A protein and the small-molecule ligand that binds it are described below.
Small molecule (SMILES): OC[C@H]1O[C@@H](O)[C@H](O)[C@@H](O)[C@H]1O

Binding-site contacts:
Ligand atom C4 contacts residue MHD1 of chain 1.L at 4.1 Å.
Ligand atom O3 contacts residue CA1 of chain 1.K at 2.5 Å.
Ligand atom C5 contacts residue ASP101 of chain 1.C at 4.1 Å.
Ligand atom C3 contacts residue TYR37 of chain 1.C at 3.9 Å (hydrophobic).
Ligand atom O5 contacts residue MHD1 of chain 1.L at 2.3 Å (h-bond).
Ligand atom O4 contacts residue ASP101 of chain 1.C at 2.6 Å (salt-bridge).
Ligand atom C6 contacts residue GLN54 of chain 1.C at 3.5 Å.
Ligand atom C2 contacts residue ASN108 of chain 1.C at 3.8 Å.
Ligand atom C3 contacts residue MHD1 of chain 1.L at 3.6 Å.
Ligand atom O6 contacts residue VAL102 of chain 1.C at 4.1 Å.
Ligand atom C4 contacts residue CA1 of chain 1.K at 3.4 Å.
Ligand atom C3 contacts residue ASN108 of chain 1.C at 4.0 Å.
Ligand atom O5 contacts residue HIS51 of chain 1.C at 3.4 Å (h-bond).
Ligand atom C5 contacts residue GLN54 of chain 1.C at 3.6 Å.
Ligand atom C6 contacts residue CYS63 of chain 1.C at 4.2 Å (hydrophobic).
Ligand atom C5 contacts residue MHD1 of chain 1.L at 3.6 Å.
Ligand atom O2 contacts residue MHD1 of chain 1.L at 2.7 Å (h-bond).
Ligand atom O6 contacts residue HIS51 of chain 1.C at 2.8 Å (h-bond).
Ligand atom C3 contacts residue CA1 of chain 1.K at 3.4 Å.
Ligand atom O4 contacts residue TYR37 of chain 1.C at 3.2 Å (h-bond).
Ligand atom C4 contacts residue THR105 of chain 1.C at 3.4 Å.
Ligand atom C2 contacts residue CA1 of chain 1.K at 4.0 Å.
Ligand atom C4 contacts residue ASP101 of chain 1.C at 3.6 Å.
Ligand atom C3 contacts residue THR105 of chain 1.C at 4.0 Å.
Ligand atom O5 contacts residue TYR37 of chain 1.C at 3.7 Å.
Ligand atom C2 contacts residue MHD1 of chain 1.L at 2.3 Å.
Ligand atom C5 contacts residue HIS51 of chain 1.C at 4.2 Å.
Ligand atom C6 contacts residue VAL102 of chain 1.C at 3.8 Å (hydrophobic).
Ligand atom O6 contacts residue GLN54 of chain 1.C at 2.7 Å (h-bond).
Ligand atom O2 contacts residue ASN108 of chain 1.C at 3.1 Å (h-bond).
Ligand atom O3 contacts residue THR105 of chain 1.C at 3.4 Å (h-bond).
Ligand atom C6 contacts residue HIS51 of chain 1.C at 3.6 Å.
Ligand atom C2 contacts residue TYR37 of chain 1.C at 3.6 Å (hydrophobic).
Ligand atom O4 contacts residue THR105 of chain 1.C at 3.4 Å (h-bond).
Ligand atom O4 contacts residue CA1 of chain 1.K at 2.6 Å.
Ligand atom C6 contacts residue ASP101 of chain 1.C at 3.5 Å.
Ligand atom O5 contacts residue GLN54 of chain 1.C at 3.8 Å.
Ligand atom C1 contacts residue MHD1 of chain 1.L at 1.4 Å.
Ligand atom O3 contacts residue TYR37 of chain 1.C at 3.4 Å (h-bond).
Ligand atom O3 contacts residue ASN108 of chain 1.C at 3.0 Å (h-bond).

Sequence of chain 1.C:
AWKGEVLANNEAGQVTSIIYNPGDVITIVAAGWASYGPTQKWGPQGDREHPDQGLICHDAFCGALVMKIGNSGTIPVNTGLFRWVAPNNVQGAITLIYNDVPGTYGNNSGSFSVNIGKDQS